Sequence of chain 1.B:
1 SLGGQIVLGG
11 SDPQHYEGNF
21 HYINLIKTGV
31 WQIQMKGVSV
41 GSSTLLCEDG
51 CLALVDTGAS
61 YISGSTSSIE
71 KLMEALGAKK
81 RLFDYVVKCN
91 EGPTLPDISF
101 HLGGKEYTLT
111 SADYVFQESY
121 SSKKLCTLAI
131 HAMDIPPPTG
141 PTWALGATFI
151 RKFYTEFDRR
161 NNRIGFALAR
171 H

Sequence of chain 1.A:
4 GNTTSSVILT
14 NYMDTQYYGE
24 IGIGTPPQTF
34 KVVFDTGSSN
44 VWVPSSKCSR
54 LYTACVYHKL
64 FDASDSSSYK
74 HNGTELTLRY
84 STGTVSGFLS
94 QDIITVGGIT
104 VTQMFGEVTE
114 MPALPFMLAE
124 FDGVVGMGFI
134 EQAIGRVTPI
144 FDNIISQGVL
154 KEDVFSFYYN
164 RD

This protein binds this small molecule.
Small molecule (SMILES): Cc1cc(Cl)c(OCCOc2ccc([C@H]3CCNC[C@@H]3C(=O)N(Cc3cc(CNC4CC4)ccc3Cl)C3CC3)cn2)c(Cl)c1

Binding-site contacts:
Ligand atom C14 contacts residue TRP45 of chain 1.A at 3.6 Å (hydrophobic).
Ligand atom O19 contacts residue VAL127 of chain 1.A at 3.4 Å.
Ligand atom C14 contacts residue VAL127 of chain 1.A at 3.6 Å (hydrophobic).
Ligand atom C42 contacts residue SER60 of chain 1.B at 3.5 Å.
Ligand atom C4 contacts residue GLY58 of chain 1.B at 3.2 Å.
Ligand atom C24 contacts residue PHE119 of chain 1.A at 3.6 Å (hydrophobic).
Ligand atom CL26 contacts residue VAL111 of chain 1.A at 3.5 Å.
Ligand atom O16 contacts residue TYR83 of chain 1.A at 3.5 Å (h-bond).
Ligand atom C28 contacts residue PHE119 of chain 1.A at 3.5 Å (hydrophobic).
Ligand atom C28 contacts residue PHE124 of chain 1.A at 3.3 Å (hydrophobic).
Ligand atom C2 contacts residue ASP56 of chain 1.B at 3.2 Å.
Ligand atom C10 contacts residue LEU81 of chain 1.A at 3.5 Å (hydrophobic).
Ligand atom C28 contacts residue HIS61 of chain 1.A at 3.2 Å.
Ligand atom C44 contacts residue ALA59 of chain 1.B at 3.5 Å (hydrophobic).
Ligand atom C28 contacts residue ASP125 of chain 1.A at 3.6 Å.
Ligand atom C2 contacts residue ASP38 of chain 1.A at 3.3 Å.
Ligand atom C38 contacts residue THR18 of chain 1.A at 3.6 Å.
Ligand atom C43 contacts residue SER60 of chain 1.B at 3.4 Å.
Ligand atom C40 contacts residue GLY58 of chain 1.B at 3.6 Å.
Ligand atom C44 contacts residue GLY58 of chain 1.B at 3.5 Å.
Ligand atom O19 contacts residue TRP45 of chain 1.A at 3.6 Å.
Ligand atom C23 contacts residue ASP125 of chain 1.A at 3.2 Å.
Ligand atom N39 contacts residue SER60 of chain 1.B at 2.5 Å (h-bond).
Ligand atom C24 contacts residue PHE124 of chain 1.A at 3.6 Å (hydrophobic).
Ligand atom C1 contacts residue ASP38 of chain 1.A at 3.4 Å.
Ligand atom N3 contacts residue ASP38 of chain 1.A at 3.0 Å (salt-bridge).
Ligand atom C5 contacts residue ASP38 of chain 1.A at 3.5 Å.
Ligand atom O13 contacts residue LEU81 of chain 1.A at 3.5 Å.
Ligand atom CL26 contacts residue MET114 of chain 1.A at 3.6 Å.
Ligand atom C12 contacts residue TYR83 of chain 1.A at 3.4 Å (hydrophobic).
Ligand atom C2 contacts residue GLY40 of chain 1.A at 3.3 Å.
Ligand atom C21 contacts residue MET114 of chain 1.A at 3.4 Å (hydrophobic).
Ligand atom C21 contacts residue ASP125 of chain 1.A at 3.3 Å.
Ligand atom C40 contacts residue ASP38 of chain 1.A at 3.6 Å.
Ligand atom C22 contacts residue ASP125 of chain 1.A at 2.7 Å.
Ligand atom C38 contacts residue SER60 of chain 1.B at 2.9 Å.
Ligand atom C44 contacts residue SER60 of chain 1.B at 3.5 Å.
Ligand atom CL37 contacts residue PHE119 of chain 1.A at 3.4 Å.
Ligand atom N3 contacts residue ASP56 of chain 1.B at 2.9 Å (salt-bridge).
Ligand atom C22 contacts residue MET114 of chain 1.A at 3.6 Å (hydrophobic).